Binding-site contacts:
Ligand atom O2 contacts residue PHE101 of chain 1.D at 3.3 Å.
Ligand atom N2 contacts residue GLY96 of chain 1.B at 3.3 Å (h-bond).
Ligand atom O6 contacts residue PHE101 of chain 1.D at 3.9 Å.
Ligand atom O1 contacts residue TYR101 of chain 1.B at 3.9 Å.
Ligand atom C2 contacts residue TRP99 of chain 1.D at 3.6 Å (hydrophobic).
Ligand atom O8 contacts residue TYR101 of chain 1.B at 3.4 Å (h-bond).
Ligand atom O4 contacts residue PHE103 of chain 1.B at 3.5 Å.
Ligand atom C3 contacts residue TRP47 of chain 1.D at 3.9 Å (hydrophobic).
Ligand atom O2 contacts residue TYR109 of chain 1.D at 3.2 Å (h-bond).
Ligand atom C7 contacts residue TYR101 of chain 1.B at 3.4 Å (hydrophobic).
Ligand atom O2 contacts residue TRP99 of chain 1.D at 2.8 Å (h-bond).
Ligand atom C6 contacts residue VAL94 of chain 1.B at 3.4 Å (hydrophobic).
Ligand atom O4 contacts residue LEU37 of chain 1.D at 3.6 Å.
Ligand atom P1 contacts residue TRP99 of chain 1.D at 3.7 Å.
Ligand atom P1 contacts residue TYR109 of chain 1.D at 3.3 Å.
Ligand atom C11 contacts residue GLY96 of chain 1.B at 3.4 Å.
Ligand atom C7 contacts residue GLY96 of chain 1.B at 3.6 Å.
Ligand atom C5 contacts residue TRP99 of chain 1.D at 3.8 Å (hydrophobic).
Ligand atom O3 contacts residue ASN39 of chain 1.B at 3.0 Å (h-bond).
Ligand atom C1 contacts residue TRP99 of chain 1.D at 3.9 Å (hydrophobic).
Ligand atom C9 contacts residue PHE101 of chain 1.D at 3.8 Å (hydrophobic).
Ligand atom N1 contacts residue TRP99 of chain 1.D at 3.9 Å.
Ligand atom O3 contacts residue TYR109 of chain 1.D at 3.2 Å (h-bond).
Ligand atom C9 contacts residue GLY96 of chain 1.B at 3.5 Å.
Ligand atom O3 contacts residue TRP99 of chain 1.D at 3.9 Å.
Ligand atom O5 contacts residue LEU37 of chain 1.D at 3.5 Å.
Ligand atom C5 contacts residue VAL94 of chain 1.B at 3.6 Å (hydrophobic).
Ligand atom C1 contacts residue TYR101 of chain 1.B at 3.5 Å (hydrophobic).
Ligand atom C3 contacts residue TRP99 of chain 1.D at 3.8 Å (hydrophobic).
Ligand atom C2 contacts residue TYR101 of chain 1.B at 3.4 Å (hydrophobic).
Ligand atom C12 contacts residue TYR31 of chain 1.B at 3.8 Å (hydrophobic).
Ligand atom C8 contacts residue TYR37 of chain 1.B at 3.9 Å (hydrophobic).
Ligand atom C8 contacts residue TYR109 of chain 1.D at 3.4 Å (hydrophobic).
Ligand atom C10 contacts residue GLY96 of chain 1.B at 2.8 Å.
Ligand atom O5 contacts residue THR97 of chain 1.D at 3.7 Å.
Ligand atom C10 contacts residue TYR37 of chain 1.B at 3.5 Å (hydrophobic).
Ligand atom O5 contacts residue TRP114 of chain 1.D at 3.8 Å.
Ligand atom C3 contacts residue HIS35 of chain 1.D at 3.7 Å.
Ligand atom O4 contacts residue TRP114 of chain 1.D at 3.3 Å.
Ligand atom C4 contacts residue TRP99 of chain 1.D at 3.8 Å (hydrophobic).

Sequence of chain 1.B:
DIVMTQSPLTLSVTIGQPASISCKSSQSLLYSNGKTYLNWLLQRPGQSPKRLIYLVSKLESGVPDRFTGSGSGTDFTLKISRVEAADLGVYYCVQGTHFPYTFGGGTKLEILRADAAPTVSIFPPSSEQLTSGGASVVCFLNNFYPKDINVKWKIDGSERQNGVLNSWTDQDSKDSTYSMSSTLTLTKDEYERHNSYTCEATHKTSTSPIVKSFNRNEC

This protein binds this small molecule.
Small molecule (SMILES): O=C(O)CNC(=O)CCC[P](=O)(O)OCc1ccc([N+](=O)[O-])cc1

Sequence of chain 1.D:
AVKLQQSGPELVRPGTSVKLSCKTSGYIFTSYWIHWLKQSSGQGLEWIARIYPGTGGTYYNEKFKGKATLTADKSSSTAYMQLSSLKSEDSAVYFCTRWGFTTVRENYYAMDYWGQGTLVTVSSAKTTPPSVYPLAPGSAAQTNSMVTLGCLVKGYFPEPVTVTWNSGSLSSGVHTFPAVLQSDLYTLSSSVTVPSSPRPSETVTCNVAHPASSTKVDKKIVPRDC